Sequence of chain 1.C:
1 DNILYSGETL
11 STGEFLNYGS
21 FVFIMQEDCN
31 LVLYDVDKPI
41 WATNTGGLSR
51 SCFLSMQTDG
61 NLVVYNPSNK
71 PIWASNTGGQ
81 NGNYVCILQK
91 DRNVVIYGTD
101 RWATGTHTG

The protein below binds the small molecule below.
Small molecule (SMILES): CO[C@H]1O[C@H](CO)[C@@H](O)[C@H](O)[C@@H]1O

Binding-site contacts:
Ligand atom C3 contacts residue ASP91 of chain 1.B at 4.4 Å.
Ligand atom O3 contacts residue TYR97 of chain 1.B at 3.4 Å (h-bond).
Ligand atom C6 contacts residue ASP100 of chain 1.C at 3.6 Å.
Ligand atom C2 contacts residue GLN89 of chain 1.B at 4.2 Å.
Ligand atom O2 contacts residue ASN93 of chain 1.B at 3.1 Å (h-bond).
Ligand atom O3 contacts residue ASP91 of chain 1.B at 4.1 Å.
Ligand atom O5 contacts residue ASN93 of chain 1.B at 3.0 Å (h-bond).
Ligand atom C5 contacts residue ASN93 of chain 1.B at 3.8 Å.
Ligand atom C3 contacts residue TYR97 of chain 1.B at 4.1 Å (hydrophobic).
Ligand atom C3 contacts residue GLN89 of chain 1.B at 4.0 Å.
Ligand atom O4 contacts residue GLN89 of chain 1.B at 4.3 Å.
Ligand atom O2 contacts residue GLN89 of chain 1.B at 3.2 Å (h-bond).
Ligand atom C1 contacts residue ASN93 of chain 1.B at 3.6 Å.
Ligand atom O4 contacts residue VAL95 of chain 1.B at 4.0 Å.
Ligand atom C5 contacts residue ASN83 of chain 1.C at 3.9 Å.
Ligand atom O2 contacts residue ASP91 of chain 1.B at 2.6 Å (salt-bridge).
Ligand atom C4 contacts residue VAL95 of chain 1.B at 3.8 Å (hydrophobic).
Ligand atom C4 contacts residue ASN93 of chain 1.B at 4.0 Å.
Ligand atom C6 contacts residue VAL95 of chain 1.B at 4.0 Å (hydrophobic).
Ligand atom C6 contacts residue ASN93 of chain 1.B at 3.9 Å.
Ligand atom O4 contacts residue ASN83 of chain 1.C at 3.3 Å.
Ligand atom O6 contacts residue ASN93 of chain 1.B at 4.3 Å.
Ligand atom C7 contacts residue HIS107 of chain 1.C at 4.1 Å.
Ligand atom O3 contacts residue GLN89 of chain 1.B at 3.2 Å (h-bond).
Ligand atom C2 contacts residue ASP91 of chain 1.B at 3.4 Å.
Ligand atom C4 contacts residue ASN83 of chain 1.C at 4.2 Å.
Ligand atom C1 contacts residue HIS107 of chain 1.C at 4.4 Å.
Ligand atom O4 contacts residue ASP100 of chain 1.C at 4.0 Å.
Ligand atom C4 contacts residue GLN89 of chain 1.B at 4.2 Å.
Ligand atom C2 contacts residue ASN93 of chain 1.B at 3.9 Å.
Ligand atom C4 contacts residue TYR97 of chain 1.B at 3.7 Å (hydrophobic).
Ligand atom O4 contacts residue TYR97 of chain 1.B at 2.7 Å (h-bond).
Ligand atom O6 contacts residue ASP100 of chain 1.C at 3.5 Å (salt-bridge).
Ligand atom C3 contacts residue ASN83 of chain 1.C at 4.2 Å.
Ligand atom O6 contacts residue ALA103 of chain 1.C at 3.9 Å.
Ligand atom C6 contacts residue ASN83 of chain 1.C at 4.3 Å.
Ligand atom O5 contacts residue HIS107 of chain 1.C at 4.5 Å.
Ligand atom C5 contacts residue VAL95 of chain 1.B at 4.5 Å (hydrophobic).
Ligand atom C6 contacts residue ALA103 of chain 1.C at 3.8 Å (hydrophobic).
Ligand atom O2 contacts residue HIS107 of chain 1.C at 4.3 Å.

Sequence of chain 1.B:
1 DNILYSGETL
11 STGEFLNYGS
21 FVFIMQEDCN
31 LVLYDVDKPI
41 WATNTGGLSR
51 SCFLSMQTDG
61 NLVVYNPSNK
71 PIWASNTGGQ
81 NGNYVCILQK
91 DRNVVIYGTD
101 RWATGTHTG